A protein and the small-molecule ligand that binds it are described below.
Small molecule (SMILES): OC[C@H]1O[C@H](O[C@H]2[C@H](O)[C@@H](O)[C@@H](O)O[C@@H]2CO)[C@H](O)[C@@H](O)[C@@H]1O

Sequence of chain 1.A:
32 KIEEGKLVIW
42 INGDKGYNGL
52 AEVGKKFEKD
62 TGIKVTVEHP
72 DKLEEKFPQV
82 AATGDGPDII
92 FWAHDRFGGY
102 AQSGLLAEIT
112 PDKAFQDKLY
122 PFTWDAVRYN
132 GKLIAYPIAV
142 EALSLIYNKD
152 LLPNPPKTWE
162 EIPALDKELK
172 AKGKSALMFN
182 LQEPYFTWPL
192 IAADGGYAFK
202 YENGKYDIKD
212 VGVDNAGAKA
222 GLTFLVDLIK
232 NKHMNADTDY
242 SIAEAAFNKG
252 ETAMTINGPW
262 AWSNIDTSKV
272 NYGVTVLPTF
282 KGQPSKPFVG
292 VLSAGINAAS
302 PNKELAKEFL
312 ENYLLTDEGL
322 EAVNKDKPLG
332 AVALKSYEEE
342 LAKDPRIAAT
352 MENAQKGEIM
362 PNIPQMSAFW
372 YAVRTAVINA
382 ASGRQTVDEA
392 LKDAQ

Binding-site contacts:
Ligand atom O3 contacts residue ASP96 of chain 1.A at 2.6 Å (salt-bridge).
Ligand atom C1 contacts residue ASP45 of chain 1.A at 3.5 Å.
Ligand atom C1 contacts residue LYS46 of chain 1.A at 3.7 Å.
Ligand atom O6 contacts residue GLU184 of chain 1.A at 2.7 Å (salt-bridge).
Ligand atom O2 contacts residue GLU142 of chain 1.A at 2.9 Å (salt-bridge).
Ligand atom O4 contacts residue ARG97 of chain 1.A at 2.7 Å (salt-bridge).
Ligand atom O3 contacts residue TRP93 of chain 1.A at 3.3 Å (h-bond).
Ligand atom O3 contacts residue ARG97 of chain 1.A at 2.9 Å (salt-bridge).
Ligand atom C2 contacts residue ASP96 of chain 1.A at 3.5 Å.
Ligand atom C4 contacts residue ARG97 of chain 1.A at 3.8 Å.
Ligand atom C3 contacts residue TRP93 of chain 1.A at 3.7 Å (hydrophobic).
Ligand atom C4 contacts residue TRP371 of chain 1.A at 3.6 Å (hydrophobic).
Ligand atom C4 contacts residue TYR186 of chain 1.A at 4.0 Å (hydrophobic).
Ligand atom O1 contacts residue ASP45 of chain 1.A at 2.7 Å (salt-bridge).
Ligand atom C6 contacts residue TYR186 of chain 1.A at 3.9 Å (hydrophobic).
Ligand atom O1 contacts residue ASN43 of chain 1.A at 3.5 Å (h-bond).
Ligand atom C6 contacts residue PRO185 of chain 1.A at 3.9 Å (hydrophobic).
Ligand atom C6 contacts residue GLU184 of chain 1.A at 3.2 Å.
Ligand atom C2 contacts residue TRP261 of chain 1.A at 3.8 Å (hydrophobic).
Ligand atom O2 contacts residue ALA94 of chain 1.A at 3.4 Å.
Ligand atom C1 contacts residue TYR186 of chain 1.A at 3.6 Å (hydrophobic).
Ligand atom C1 contacts residue TRP261 of chain 1.A at 3.8 Å (hydrophobic).
Ligand atom O2 contacts residue TRP261 of chain 1.A at 3.9 Å.
Ligand atom O2 contacts residue ASP96 of chain 1.A at 2.8 Å (salt-bridge).
Ligand atom O3 contacts residue GLU142 of chain 1.A at 3.8 Å.
Ligand atom C6 contacts residue TRP371 of chain 1.A at 3.8 Å (hydrophobic).
Ligand atom O6 contacts residue TYR186 of chain 1.A at 3.0 Å (h-bond).
Ligand atom O3 contacts residue ALA94 of chain 1.A at 3.5 Å.
Ligand atom O4 contacts residue TRP371 of chain 1.A at 3.9 Å.
Ligand atom O2 contacts residue LYS46 of chain 1.A at 2.7 Å (salt-bridge).
Ligand atom O3 contacts residue TRP371 of chain 1.A at 3.9 Å.
Ligand atom O1 contacts residue LYS46 of chain 1.A at 3.0 Å (salt-bridge).
Ligand atom O5 contacts residue TYR186 of chain 1.A at 3.2 Å.
Ligand atom O5 contacts residue ASP45 of chain 1.A at 4.0 Å.
Ligand atom O2 contacts residue TRP93 of chain 1.A at 3.5 Å (h-bond).
Ligand atom C3 contacts residue ASP96 of chain 1.A at 3.6 Å.
Ligand atom O2 contacts residue MET361 of chain 1.A at 3.9 Å.
Ligand atom O6 contacts residue PRO185 of chain 1.A at 3.3 Å.
Ligand atom C2 contacts residue LYS46 of chain 1.A at 3.8 Å.
Ligand atom C2 contacts residue GLU142 of chain 1.A at 3.6 Å.